Sequence of chain 1.E:
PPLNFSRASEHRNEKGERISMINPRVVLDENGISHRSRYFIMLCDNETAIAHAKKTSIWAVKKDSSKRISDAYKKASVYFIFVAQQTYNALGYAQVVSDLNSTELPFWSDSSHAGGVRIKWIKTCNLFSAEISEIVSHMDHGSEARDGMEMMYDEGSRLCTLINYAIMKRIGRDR

Binding-site contacts:
Ligand atom N9 contacts residue TYR110 of chain 1.E at 3.5 Å (h-bond).
Ligand atom O3' contacts residue ARG53 of chain 1.E at 2.8 Å (salt-bridge).
Ligand atom O4' contacts residue ASN181 of chain 1.E at 2.9 Å (h-bond).
Ligand atom O2' contacts residue ILE184 of chain 1.E at 3.5 Å.
Ligand atom O2' contacts residue ARG42 of chain 1.E at 3.3 Å.
Ligand atom OP2 contacts residue LYS140 of chain 1.E at 3.1 Å (salt-bridge).
Ligand atom O4 contacts residue ARG190 of chain 1.E at 3.1 Å.
Ligand atom C4 contacts residue THR141 of chain 1.E at 3.4 Å.
Ligand atom N1 contacts residue TYR56 of chain 1.E at 2.6 Å (h-bond).
Ligand atom O2 contacts residue LYS140 of chain 1.E at 3.3 Å.
Ligand atom O2 contacts residue ARG42 of chain 1.E at 3.0 Å (salt-bridge).
Ligand atom OP1 contacts residue ARG190 of chain 1.E at 3.2 Å (salt-bridge).
Ligand atom N1 contacts residue ASN40 of chain 1.E at 3.2 Å (h-bond).
Ligand atom N6 contacts residue SER174 of chain 1.E at 3.4 Å (h-bond).
Ligand atom C5' contacts residue ARG53 of chain 1.E at 3.3 Å.
Ligand atom O4' contacts residue ARG192 of chain 1.E at 3.3 Å (salt-bridge).
Ligand atom P contacts residue ARG53 of chain 1.E at 3.5 Å.
Ligand atom N1 contacts residue TYR170 of chain 1.E at 2.7 Å (h-bond).
Ligand atom N3 contacts residue THR141 of chain 1.E at 2.5 Å (h-bond).
Ligand atom N6 contacts residue TYR56 of chain 1.E at 3.1 Å (h-bond).
Ligand atom C2 contacts residue TYR170 of chain 1.E at 3.1 Å (hydrophobic).
Ligand atom O2' contacts residue TYR96 of chain 1.E at 3.1 Å (h-bond).
Ligand atom C6 contacts residue TYR56 of chain 1.E at 3.3 Å (hydrophobic).
Ligand atom O4 contacts residue ASP191 of chain 1.E at 2.6 Å (salt-bridge).
Ligand atom O4 contacts residue THR141 of chain 1.E at 3.4 Å (h-bond).
Ligand atom O2 contacts residue ASN40 of chain 1.E at 2.7 Å (h-bond).
Ligand atom O5' contacts residue LYS140 of chain 1.E at 3.1 Å (salt-bridge).
Ligand atom OP1 contacts residue ARG53 of chain 1.E at 3.1 Å (salt-bridge).
Ligand atom C1' contacts residue TYR110 of chain 1.E at 3.3 Å (hydrophobic).
Ligand atom O4' contacts residue ARG42 of chain 1.E at 3.3 Å (salt-bridge).
Ligand atom O4' contacts residue TYR110 of chain 1.E at 3.2 Å (h-bond).
Ligand atom O2 contacts residue THR141 of chain 1.E at 3.0 Å (h-bond).
Ligand atom O2' contacts residue LYS140 of chain 1.E at 2.8 Å (salt-bridge).
Ligand atom O4 contacts residue ARG192 of chain 1.E at 2.7 Å (salt-bridge).
Ligand atom O2' contacts residue ARG53 of chain 1.E at 3.1 Å (salt-bridge).
Ligand atom C8 contacts residue ASN181 of chain 1.E at 3.4 Å.
Ligand atom C2 contacts residue ASN40 of chain 1.E at 3.4 Å.
Ligand atom O5' contacts residue ASN181 of chain 1.E at 3.1 Å (h-bond).
Ligand atom C2 contacts residue THR141 of chain 1.E at 3.3 Å.
Ligand atom O3' contacts residue LYS140 of chain 1.E at 2.8 Å (salt-bridge).

The protein below binds the small molecule below.
Small molecule (SMILES): Nc1ccn([C@@H]2O[C@H](CO[P](=O)(O)O[C@H]3[C@@H](O)[C@H](n4ccc(N)nc4=O)O[C@@H]3CO[P](=O)(O)O[C@H]3[C@@H](O)[C@H](n4cnc5c(N)ncnc54)O[C@@H]3CO[P](=O)(O)O[C@H]3[C@@H](O)[C@H](n4cnc5c(N)ncnc54)O[C@@H]3CO[P](=O)(O)O[C@H]3[C@@H](O)[C@H](n4cnc5c(N)ncnc54)O[C@@H]3CO[P](=O)(O)O[C@H]3[C@@H](O)[C@H](n4ccc(=O)[nH]c4=O)O[C@@H]3CO[P](=O)(O)O[C@H]3[C@@H](O)[C@H](n4ccc(=O)[nH]c4=O)O[C@@H]3COP(=O)=O)[C@@H](O[P](=O)(O)OC[C@H]3O[C@@H](n4ccc(=O)[nH]c4=O)[C@H](O)[C@@H]3OP(=O)=O)[C@H]2O)c(=O)n1